Binding-site contacts:
Ligand atom C8 contacts residue GLY75 of chain 44.F at 2.5 Å.
Ligand atom C8 contacts residue ASN77 of chain 44.F at 3.7 Å.
Ligand atom C4 contacts residue ASN96 of chain 44.F at 4.2 Å.
Ligand atom C1 contacts residue ASN96 of chain 44.F at 1.4 Å.
Ligand atom C1 contacts residue GLY75 of chain 44.F at 3.9 Å.
Ligand atom C7 contacts residue NAG1 of chain 44.K at 4.3 Å.
Ligand atom C2 contacts residue ASN96 of chain 44.F at 2.6 Å.
Ligand atom C8 contacts residue NAG1 of chain 44.K at 4.3 Å.
Ligand atom O5 contacts residue ASN96 of chain 44.F at 2.2 Å (h-bond).
Ligand atom C5 contacts residue ASN96 of chain 44.F at 3.5 Å.
Ligand atom O7 contacts residue NAG1 of chain 44.K at 3.4 Å.
Ligand atom O7 contacts residue ASN77 of chain 44.F at 3.4 Å (h-bond).
Ligand atom O7 contacts residue GLY75 of chain 44.F at 4.0 Å.
Ligand atom N2 contacts residue ASN96 of chain 44.F at 3.1 Å (h-bond).
Ligand atom C3 contacts residue ASN96 of chain 44.F at 3.8 Å.
Ligand atom O7 contacts residue ASN96 of chain 44.F at 3.4 Å (h-bond).
Ligand atom C8 contacts residue LYS76 of chain 44.F at 4.0 Å.
Ligand atom N2 contacts residue GLY75 of chain 44.F at 2.6 Å (h-bond).
Ligand atom C2 contacts residue GLY75 of chain 44.F at 3.8 Å.
Ligand atom C7 contacts residue GLY75 of chain 44.F at 2.9 Å.
Ligand atom C7 contacts residue ASN77 of chain 44.F at 3.8 Å.
Ligand atom C3 contacts residue GLY75 of chain 44.F at 4.4 Å.
Ligand atom C7 contacts residue ASN96 of chain 44.F at 3.5 Å.

This small molecule binds to this protein.
Small molecule (SMILES): CC(=O)N[C@H]1[C@H](O[C@H]2[C@H](O)[C@@H](NC(C)=O)CO[C@@H]2CO)O[C@H](CO)[C@@H](O[C@@H]2O[C@H](CO)[C@@H](O)[C@H](O)[C@@H]2O)[C@@H]1O

Sequence of chain 44.F:
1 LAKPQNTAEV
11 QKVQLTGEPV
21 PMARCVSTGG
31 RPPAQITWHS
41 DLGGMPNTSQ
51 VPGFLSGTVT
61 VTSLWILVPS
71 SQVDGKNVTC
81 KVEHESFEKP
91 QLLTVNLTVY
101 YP